Sequence of chain 1.B:
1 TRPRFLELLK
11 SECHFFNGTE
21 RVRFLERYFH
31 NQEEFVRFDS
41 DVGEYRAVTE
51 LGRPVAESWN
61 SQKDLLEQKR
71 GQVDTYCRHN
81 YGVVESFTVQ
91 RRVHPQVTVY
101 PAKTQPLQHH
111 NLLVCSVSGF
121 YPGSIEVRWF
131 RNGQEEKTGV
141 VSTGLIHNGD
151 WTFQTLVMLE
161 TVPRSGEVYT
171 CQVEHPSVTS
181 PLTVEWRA

Binding-site contacts:
Ligand atom CD contacts residue THR75 of chain 1.B at 3.2 Å.
Ligand atom CD contacts residue TRP59 of chain 1.B at 3.2 Å (hydrophobic).
Ligand atom CG1 contacts residue ASN67 of chain 1.A at 3.4 Å.
Ligand atom CD contacts residue HIS79 of chain 1.B at 3.3 Å.
Ligand atom CB contacts residue LEU9 of chain 1.B at 3.5 Å (hydrophobic).
Ligand atom O contacts residue ILE70 of chain 1.A at 2.9 Å.
Ligand atom NE contacts residue HIS79 of chain 1.B at 3.5 Å (h-bond).
Ligand atom N contacts residue TYR28 of chain 1.B at 2.9 Å (h-bond).
Ligand atom NH1 contacts residue THR75 of chain 1.B at 2.8 Å (h-bond).
Ligand atom CG1 contacts residue PHE52 of chain 1.A at 3.1 Å (hydrophobic).
Ligand atom CG contacts residue VAL63 of chain 1.A at 3.5 Å (hydrophobic).
Ligand atom NZ contacts residue LEU65 of chain 1.B at 3.5 Å.
Ligand atom O contacts residue TYR76 of chain 1.B at 2.9 Å.
Ligand atom O contacts residue VAL83 of chain 1.B at 3.5 Å.
Ligand atom NZ contacts residue TRP59 of chain 1.B at 3.4 Å.
Ligand atom NZ contacts residue GLN62 of chain 1.B at 3.1 Å (h-bond).
Ligand atom C contacts residue ASN67 of chain 1.A at 3.5 Å.
Ligand atom N contacts residue ASN67 of chain 1.A at 2.7 Å (h-bond).
Ligand atom C contacts residue ASN80 of chain 1.B at 3.4 Å.
Ligand atom O contacts residue SER51 of chain 1.A at 2.6 Å (h-bond).
Ligand atom CZ3 contacts residue GLU53 of chain 1.A at 3.3 Å.
Ligand atom N contacts residue ASN80 of chain 1.B at 2.6 Å (h-bond).
Ligand atom N contacts residue GLN7 of chain 1.A at 2.8 Å (h-bond).
Ligand atom ND2 contacts residue GLU26 of chain 1.B at 2.8 Å (salt-bridge).
Ligand atom O contacts residue PHE52 of chain 1.A at 3.4 Å.
Ligand atom O contacts residue ALA50 of chain 1.A at 3.4 Å.
Ligand atom ND2 contacts residue SER11 of chain 1.B at 3.1 Å (h-bond).
Ligand atom O contacts residue HIS79 of chain 1.B at 3.0 Å (h-bond).
Ligand atom O contacts residue ASN60 of chain 1.A at 3.3 Å (h-bond).
Ligand atom O contacts residue ASN80 of chain 1.B at 2.9 Å (h-bond).
Ligand atom N contacts residue SER51 of chain 1.A at 2.8 Å (h-bond).
Ligand atom CA contacts residue ASN80 of chain 1.B at 3.3 Å.
Ligand atom OD1 contacts residue GLN72 of chain 1.B at 2.5 Å (h-bond).
Ligand atom O contacts residue GLN7 of chain 1.A at 3.1 Å (h-bond).
Ligand atom CA contacts residue ASN67 of chain 1.A at 3.4 Å.
Ligand atom CD contacts residue ASN60 of chain 1.A at 3.4 Å.
Ligand atom CA contacts residue SER51 of chain 1.A at 3.3 Å.
Ligand atom O contacts residue LYS69 of chain 1.B at 2.9 Å (salt-bridge).
Ligand atom O contacts residue ASN67 of chain 1.A at 3.4 Å (h-bond).
Ligand atom NH1 contacts residue HIS79 of chain 1.B at 3.3 Å.

Sequence of chain 1.A:
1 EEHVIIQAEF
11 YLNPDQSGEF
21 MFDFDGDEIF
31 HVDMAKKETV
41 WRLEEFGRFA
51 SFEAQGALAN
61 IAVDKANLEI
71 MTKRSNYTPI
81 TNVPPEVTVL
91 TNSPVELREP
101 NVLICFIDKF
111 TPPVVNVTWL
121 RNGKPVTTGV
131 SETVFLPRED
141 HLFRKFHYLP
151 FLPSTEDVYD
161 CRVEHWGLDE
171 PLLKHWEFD

This small molecule binds to this protein.
Small molecule (SMILES): CC[C@H](C)[C@H](NC(=O)[C@H](CCCN=C(N)N)NC(=O)[C@H](CCCCN)NC(=O)[C@@H]1CCCN1C(=O)[C@@H](NC(=O)[C@H](CC(N)=O)NC(=O)[C@@H](NC(=O)[C@H](CCCN=C(N)N)NC(=O)[C@@H](NC(=O)[C@H](CC1=CN=C2C=CC=CC12)NC(=O)[C@@H](N)CCC(N)=O)[C@@H](C)CC)C(C)C)[C@@H](C)CC)C(=O)O